Sequence of chain 1.B:
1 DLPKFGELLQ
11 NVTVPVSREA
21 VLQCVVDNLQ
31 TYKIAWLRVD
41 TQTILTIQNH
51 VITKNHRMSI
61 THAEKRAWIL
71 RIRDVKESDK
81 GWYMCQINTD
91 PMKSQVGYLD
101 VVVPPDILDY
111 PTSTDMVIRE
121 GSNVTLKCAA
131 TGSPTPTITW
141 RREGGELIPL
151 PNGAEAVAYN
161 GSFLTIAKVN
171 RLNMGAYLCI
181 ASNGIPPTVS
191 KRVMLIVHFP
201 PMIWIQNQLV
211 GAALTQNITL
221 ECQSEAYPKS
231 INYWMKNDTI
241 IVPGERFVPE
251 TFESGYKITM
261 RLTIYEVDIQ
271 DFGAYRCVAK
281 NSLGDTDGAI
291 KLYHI

Binding-site contacts:
Ligand atom O5 contacts residue ASN123 of chain 1.B at 2.4 Å (h-bond).
Ligand atom C7 contacts residue ASN123 of chain 1.B at 3.0 Å.
Ligand atom C2 contacts residue ASN123 of chain 1.B at 2.5 Å.
Ligand atom C2 contacts residue ALA167 of chain 1.B at 4.1 Å (hydrophobic).
Ligand atom C1 contacts residue ALA167 of chain 1.B at 4.5 Å (hydrophobic).
Ligand atom C8 contacts residue ASN123 of chain 1.B at 4.2 Å.
Ligand atom O3 contacts residue PRO151 of chain 1.B at 4.2 Å.
Ligand atom N2 contacts residue ASN123 of chain 1.B at 2.9 Å (h-bond).
Ligand atom O3 contacts residue THR165 of chain 1.B at 3.4 Å.
Ligand atom O4 contacts residue THR165 of chain 1.B at 4.2 Å.
Ligand atom O2 contacts residue ALA167 of chain 1.B at 4.3 Å.
Ligand atom C4 contacts residue ASN123 of chain 1.B at 4.2 Å.
Ligand atom O7 contacts residue ASN123 of chain 1.B at 2.6 Å (h-bond).
Ligand atom C3 contacts residue ASN123 of chain 1.B at 3.8 Å.
Ligand atom C5 contacts residue ASN123 of chain 1.B at 3.7 Å.
Ligand atom O6 contacts residue ALA167 of chain 1.B at 3.8 Å.
Ligand atom C1 contacts residue ASN123 of chain 1.B at 1.4 Å.

The protein below binds the small molecule below.
Small molecule (SMILES): CC(=O)N[C@H]1CO[C@H](CO[C@@H]2O[C@@H](C)[C@@H](O)[C@@H](O)[C@@H]2O)[C@@H](O)[C@@H]1O